Sequence of chain 1.B:
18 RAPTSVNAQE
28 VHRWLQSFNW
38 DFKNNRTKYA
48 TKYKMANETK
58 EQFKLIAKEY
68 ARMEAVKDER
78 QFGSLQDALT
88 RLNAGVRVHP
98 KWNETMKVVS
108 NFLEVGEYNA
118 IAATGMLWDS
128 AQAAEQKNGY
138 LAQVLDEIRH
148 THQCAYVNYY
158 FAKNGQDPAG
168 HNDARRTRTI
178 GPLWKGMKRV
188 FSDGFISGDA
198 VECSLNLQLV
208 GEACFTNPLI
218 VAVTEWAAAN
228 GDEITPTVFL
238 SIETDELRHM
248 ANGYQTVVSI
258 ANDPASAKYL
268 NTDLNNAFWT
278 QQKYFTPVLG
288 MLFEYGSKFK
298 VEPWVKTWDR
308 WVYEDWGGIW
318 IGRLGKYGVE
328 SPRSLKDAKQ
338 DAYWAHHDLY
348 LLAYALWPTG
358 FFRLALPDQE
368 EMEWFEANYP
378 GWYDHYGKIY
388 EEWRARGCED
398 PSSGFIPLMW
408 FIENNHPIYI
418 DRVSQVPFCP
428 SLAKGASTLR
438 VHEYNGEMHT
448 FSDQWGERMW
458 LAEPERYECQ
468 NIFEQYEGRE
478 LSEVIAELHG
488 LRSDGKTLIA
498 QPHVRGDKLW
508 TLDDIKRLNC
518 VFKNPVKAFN

Binding-site contacts:
Ligand atom O7 contacts residue PHE212 of chain 1.B at 3.4 Å.
Ligand atom C3 contacts residue LEU286 of chain 1.B at 4.4 Å (hydrophobic).
Ligand atom BR1 contacts residue VAL106 of chain 1.B at 3.8 Å.
Ligand atom C4 contacts residue MET184 of chain 1.B at 3.6 Å (hydrophobic).
Ligand atom O7 contacts residue TYR281 of chain 1.B at 4.3 Å.
Ligand atom C5 contacts residue MET184 of chain 1.B at 4.5 Å (hydrophobic).
Ligand atom C6 contacts residue GLN278 of chain 1.B at 4.4 Å.
Ligand atom C1 contacts residue LEU289 of chain 1.B at 3.8 Å (hydrophobic).
Ligand atom C6 contacts residue PHE282 of chain 1.B at 3.5 Å (hydrophobic).
Ligand atom C4 contacts residue PHE188 of chain 1.B at 4.4 Å (hydrophobic).
Ligand atom O7 contacts residue GLN278 of chain 1.B at 3.5 Å (h-bond).
Ligand atom BR1 contacts residue LEU216 of chain 1.B at 3.5 Å.
Ligand atom C1 contacts residue PHE109 of chain 1.B at 4.1 Å (hydrophobic).
Ligand atom C4 contacts residue TYR281 of chain 1.B at 3.8 Å (hydrophobic).
Ligand atom C6 contacts residue PHE212 of chain 1.B at 4.4 Å (hydrophobic).
Ligand atom BR1 contacts residue LEU110 of chain 1.B at 4.5 Å.
Ligand atom C1 contacts residue VAL106 of chain 1.B at 4.0 Å (hydrophobic).
Ligand atom O7 contacts residue PHE282 of chain 1.B at 2.2 Å.
Ligand atom C6 contacts residue MET184 of chain 1.B at 4.4 Å (hydrophobic).
Ligand atom C3 contacts residue MET184 of chain 1.B at 4.2 Å (hydrophobic).
Ligand atom C5 contacts residue TYR281 of chain 1.B at 3.5 Å (hydrophobic).
Ligand atom C3 contacts residue LEU216 of chain 1.B at 4.1 Å (hydrophobic).
Ligand atom C2 contacts residue MET184 of chain 1.B at 3.6 Å (hydrophobic).
Ligand atom C4 contacts residue LEU216 of chain 1.B at 4.5 Å (hydrophobic).
Ligand atom C5 contacts residue PHE282 of chain 1.B at 3.5 Å (hydrophobic).
Ligand atom C6 contacts residue TYR281 of chain 1.B at 3.9 Å (hydrophobic).
Ligand atom C2 contacts residue PHE109 of chain 1.B at 4.0 Å (hydrophobic).
Ligand atom C6 contacts residue VAL187 of chain 1.B at 4.0 Å (hydrophobic).
Ligand atom C1 contacts residue VAL105 of chain 1.B at 4.5 Å (hydrophobic).
Ligand atom C6 contacts residue PHE188 of chain 1.B at 4.0 Å (hydrophobic).

This protein binds this small molecule.
Small molecule (SMILES): OCCCCCCBr